The protein below binds the small molecule below.
Small molecule (SMILES): CCCC(=O)OC[C@H](CO[P](=O)(O)O[C@H]1[C@H](O)[C@@H](OP(=O)(O)O)[C@H](O)[C@@H](O)[C@H]1O)OC(=O)CCC

Binding-site contacts:
Ligand atom O5 contacts residue ARG101 of chain 1.A at 3.8 Å.
Ligand atom O4 contacts residue ARG103 of chain 1.A at 4.0 Å.
Ligand atom O53 contacts residue SER102 of chain 1.A at 3.5 Å.
Ligand atom P5 contacts residue ALA99 of chain 1.A at 4.0 Å.
Ligand atom P5 contacts residue ARG103 of chain 1.A at 3.9 Å.
Ligand atom P5 contacts residue SER102 of chain 1.A at 3.9 Å.
Ligand atom C13 contacts residue LEU15 of chain 1.A at 3.7 Å (hydrophobic).
Ligand atom O51 contacts residue ALA99 of chain 1.A at 3.8 Å.
Ligand atom C4 contacts residue ARG137 of chain 1.A at 3.6 Å.
Ligand atom O51 contacts residue SER97 of chain 1.A at 2.5 Å (h-bond).
Ligand atom O53 contacts residue ARG103 of chain 1.A at 2.9 Å (salt-bridge).
Ligand atom C11 contacts residue LYS98 of chain 1.A at 3.7 Å.
Ligand atom C12 contacts residue LYS98 of chain 1.A at 4.0 Å.
Ligand atom O51 contacts residue ARG101 of chain 1.A at 2.9 Å (salt-bridge).
Ligand atom O13 contacts residue LYS98 of chain 1.A at 3.4 Å (salt-bridge).
Ligand atom O52 contacts residue LYS98 of chain 1.A at 2.9 Å (salt-bridge).
Ligand atom O4 contacts residue MET67 of chain 1.A at 3.5 Å (h-bond).
Ligand atom O4 contacts residue ARG137 of chain 1.A at 3.7 Å.
Ligand atom C3 contacts residue MET67 of chain 1.A at 3.6 Å (hydrophobic).
Ligand atom P1 contacts residue LYS98 of chain 1.A at 3.6 Å.
Ligand atom O6 contacts residue LYS98 of chain 1.A at 3.1 Å.
Ligand atom C7 contacts residue LYS98 of chain 1.A at 3.6 Å.
Ligand atom C1 contacts residue LYS98 of chain 1.A at 4.0 Å.
Ligand atom O51 contacts residue SER102 of chain 1.A at 2.9 Å (h-bond).
Ligand atom O6 contacts residue ALA99 of chain 1.A at 3.5 Å.
Ligand atom O3 contacts residue ARG137 of chain 1.A at 2.6 Å (salt-bridge).
Ligand atom O52 contacts residue SER97 of chain 1.A at 3.3 Å (h-bond).
Ligand atom P5 contacts residue SER97 of chain 1.A at 3.3 Å.
Ligand atom O51 contacts residue GLY100 of chain 1.A at 3.3 Å (h-bond).
Ligand atom O52 contacts residue ALA99 of chain 1.A at 3.2 Å (h-bond).
Ligand atom O2 contacts residue ARG137 of chain 1.A at 3.6 Å.
Ligand atom O3 contacts residue MET67 of chain 1.A at 2.6 Å (h-bond).
Ligand atom O53 contacts residue SER97 of chain 1.A at 3.9 Å.
Ligand atom O52 contacts residue ARG103 of chain 1.A at 3.0 Å (salt-bridge).
Ligand atom C3 contacts residue ARG137 of chain 1.A at 3.6 Å.
Ligand atom O12 contacts residue LYS98 of chain 1.A at 2.8 Å (salt-bridge).
Ligand atom O5 contacts residue SER102 of chain 1.A at 3.9 Å.
Ligand atom O51 contacts residue ARG103 of chain 1.A at 3.7 Å.
Ligand atom O4 contacts residue SER102 of chain 1.A at 3.9 Å.
Ligand atom C12 contacts residue TRP2 of chain 1.A at 3.4 Å (hydrophobic).

Sequence of chain 1.A:
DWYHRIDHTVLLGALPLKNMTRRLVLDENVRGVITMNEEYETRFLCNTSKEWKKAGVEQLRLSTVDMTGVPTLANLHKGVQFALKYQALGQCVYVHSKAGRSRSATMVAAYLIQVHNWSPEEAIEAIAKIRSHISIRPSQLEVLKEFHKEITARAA